Binding-site contacts:
Ligand atom O5 contacts residue PHE435 of chain 2.B at 3.5 Å.
Ligand atom C5 contacts residue ASN444 of chain 2.B at 3.7 Å.
Ligand atom O6 contacts residue ASN444 of chain 2.B at 4.4 Å.
Ligand atom O5 contacts residue ASN444 of chain 2.B at 2.3 Å (h-bond).
Ligand atom O7 contacts residue ASN444 of chain 2.B at 3.1 Å (h-bond).
Ligand atom C2 contacts residue ASN444 of chain 2.B at 2.5 Å.
Ligand atom C1 contacts residue PHE435 of chain 2.B at 4.1 Å (hydrophobic).
Ligand atom C3 contacts residue ASN444 of chain 2.B at 3.9 Å.
Ligand atom C5 contacts residue PHE435 of chain 2.B at 3.2 Å (hydrophobic).
Ligand atom C6 contacts residue PHE435 of chain 2.B at 3.6 Å (hydrophobic).
Ligand atom N2 contacts residue ASN444 of chain 2.B at 3.0 Å (h-bond).
Ligand atom C7 contacts residue ASN444 of chain 2.B at 3.2 Å.
Ligand atom C4 contacts residue ASN444 of chain 2.B at 4.2 Å.
Ligand atom O4 contacts residue PHE435 of chain 2.B at 4.5 Å.
Ligand atom C1 contacts residue ASN444 of chain 2.B at 1.4 Å.
Ligand atom C8 contacts residue ASN444 of chain 2.B at 4.4 Å.
Ligand atom C6 contacts residue PRO429 of chain 2.B at 3.6 Å (hydrophobic).
Ligand atom O6 contacts residue GLY448 of chain 2.B at 3.3 Å (h-bond).
Ligand atom O6 contacts residue PRO429 of chain 2.B at 3.5 Å.

The small molecule below binds the protein below.
Small molecule (SMILES): CC(=O)N[C@@H]1[C@@H](O)[C@H](O)[C@@H](CO)O[C@H]1O

Sequence of chain 2.B:
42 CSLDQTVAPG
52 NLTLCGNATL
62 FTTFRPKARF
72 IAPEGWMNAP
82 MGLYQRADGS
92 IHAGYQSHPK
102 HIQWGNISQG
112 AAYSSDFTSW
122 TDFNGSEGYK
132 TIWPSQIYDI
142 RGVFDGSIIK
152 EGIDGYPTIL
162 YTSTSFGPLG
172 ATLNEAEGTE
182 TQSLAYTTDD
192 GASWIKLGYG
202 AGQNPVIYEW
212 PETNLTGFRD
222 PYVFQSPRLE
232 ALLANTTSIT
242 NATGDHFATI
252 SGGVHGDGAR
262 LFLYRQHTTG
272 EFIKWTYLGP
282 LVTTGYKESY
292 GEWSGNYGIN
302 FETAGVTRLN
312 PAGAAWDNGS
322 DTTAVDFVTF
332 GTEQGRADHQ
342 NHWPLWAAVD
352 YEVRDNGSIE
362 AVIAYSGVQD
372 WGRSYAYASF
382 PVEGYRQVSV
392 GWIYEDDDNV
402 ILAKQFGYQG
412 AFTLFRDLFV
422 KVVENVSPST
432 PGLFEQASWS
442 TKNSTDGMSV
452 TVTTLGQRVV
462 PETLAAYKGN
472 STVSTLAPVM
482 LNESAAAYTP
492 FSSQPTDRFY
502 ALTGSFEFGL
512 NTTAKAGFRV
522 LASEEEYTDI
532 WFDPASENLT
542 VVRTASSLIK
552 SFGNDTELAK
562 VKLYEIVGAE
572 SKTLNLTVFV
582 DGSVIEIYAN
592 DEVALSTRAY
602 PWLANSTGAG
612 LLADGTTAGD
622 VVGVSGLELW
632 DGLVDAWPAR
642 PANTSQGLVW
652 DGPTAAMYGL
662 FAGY